This protein binds this small molecule.
Small molecule (SMILES): CCOC(=O)C[C@H]1CO1

Sequence of chain 1.B:
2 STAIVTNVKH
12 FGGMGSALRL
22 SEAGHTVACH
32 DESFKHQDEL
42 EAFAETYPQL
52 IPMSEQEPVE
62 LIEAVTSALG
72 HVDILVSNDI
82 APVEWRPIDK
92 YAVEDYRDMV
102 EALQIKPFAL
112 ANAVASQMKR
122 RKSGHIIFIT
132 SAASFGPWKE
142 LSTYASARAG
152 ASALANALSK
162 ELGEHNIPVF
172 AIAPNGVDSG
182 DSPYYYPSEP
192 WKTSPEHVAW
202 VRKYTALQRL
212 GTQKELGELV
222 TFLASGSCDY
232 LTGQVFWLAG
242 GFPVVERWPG

Binding-site contacts:
Ligand atom C6 contacts residue PRO175 of chain 2.B at 3.3 Å (hydrophobic).
Ligand atom C4 contacts residue PRO175 of chain 2.B at 3.4 Å (hydrophobic).
Ligand atom C1 contacts residue VAL84 of chain 2.B at 3.9 Å (hydrophobic).
Ligand atom C6 contacts residue PHE12 of chain 2.B at 3.3 Å (hydrophobic).
Ligand atom C5 contacts residue PRO175 of chain 2.B at 3.8 Å (hydrophobic).
Ligand atom O3 contacts residue TYR186 of chain 2.B at 4.1 Å.
Ligand atom C3 contacts residue TYR145 of chain 2.B at 4.3 Å (hydrophobic).
Ligand atom C4 contacts residue SER132 of chain 2.B at 3.3 Å.
Ligand atom O3 contacts residue PRO175 of chain 2.B at 4.2 Å.
Ligand atom C1 contacts residue TRP249 of chain 1.B at 3.4 Å (hydrophobic).
Ligand atom C3 contacts residue ASN176 of chain 2.B at 3.6 Å.
Ligand atom O3 contacts residue THR131 of chain 2.B at 4.3 Å.
Ligand atom O1 contacts residue TRP139 of chain 2.B at 3.4 Å.
Ligand atom O1 contacts residue TRP249 of chain 1.B at 3.9 Å.
Ligand atom C6 contacts residue TYR145 of chain 2.B at 3.7 Å (hydrophobic).
Ligand atom C2 contacts residue TRP139 of chain 2.B at 3.6 Å (hydrophobic).
Ligand atom C5 contacts residue TYR186 of chain 2.B at 4.1 Å (hydrophobic).
Ligand atom C3 contacts residue ALA134 of chain 2.B at 4.1 Å (hydrophobic).
Ligand atom O3 contacts residue SER132 of chain 2.B at 2.7 Å (h-bond).
Ligand atom C2 contacts residue TRP249 of chain 1.B at 3.9 Å (hydrophobic).
Ligand atom C6 contacts residue SER132 of chain 2.B at 3.2 Å.
Ligand atom C1 contacts residue TRP86 of chain 2.B at 3.9 Å (hydrophobic).
Ligand atom O3 contacts residue PHE12 of chain 2.B at 4.3 Å.
Ligand atom O2 contacts residue TRP139 of chain 2.B at 3.5 Å.
Ligand atom C5 contacts residue SER132 of chain 2.B at 3.4 Å.
Ligand atom O3 contacts residue TYR145 of chain 2.B at 2.7 Å (h-bond).
Ligand atom C4 contacts residue ASN176 of chain 2.B at 3.4 Å.
Ligand atom O2 contacts residue SER132 of chain 2.B at 3.0 Å (h-bond).
Ligand atom C2 contacts residue TRP86 of chain 2.B at 4.3 Å (hydrophobic).
Ligand atom C6 contacts residue TYR186 of chain 2.B at 3.9 Å (hydrophobic).
Ligand atom C3 contacts residue SER132 of chain 2.B at 3.5 Å.
Ligand atom C6 contacts residue THR131 of chain 2.B at 3.9 Å.
Ligand atom O2 contacts residue TYR145 of chain 2.B at 3.6 Å.
Ligand atom C3 contacts residue TRP139 of chain 2.B at 3.7 Å (hydrophobic).
Ligand atom O2 contacts residue ALA134 of chain 2.B at 3.0 Å.
Ligand atom C1 contacts residue LEU142 of chain 2.B at 4.0 Å (hydrophobic).
Ligand atom C5 contacts residue TYR145 of chain 2.B at 3.9 Å (hydrophobic).
Ligand atom O1 contacts residue ASN176 of chain 2.B at 3.4 Å (h-bond).
Ligand atom O1 contacts residue TYR187 of chain 2.B at 3.9 Å.
Ligand atom C2 contacts residue LEU142 of chain 2.B at 3.9 Å (hydrophobic).

Sequence of chain 2.B:
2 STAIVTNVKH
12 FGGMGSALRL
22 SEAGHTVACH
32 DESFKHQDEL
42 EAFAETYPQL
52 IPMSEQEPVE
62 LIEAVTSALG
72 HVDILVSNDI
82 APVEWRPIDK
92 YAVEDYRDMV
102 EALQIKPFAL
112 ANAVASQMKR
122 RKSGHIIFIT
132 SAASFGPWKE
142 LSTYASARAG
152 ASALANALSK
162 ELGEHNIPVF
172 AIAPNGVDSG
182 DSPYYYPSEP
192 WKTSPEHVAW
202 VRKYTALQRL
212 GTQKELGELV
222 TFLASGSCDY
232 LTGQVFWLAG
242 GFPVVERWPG